This protein binds this small molecule.
Small molecule (SMILES): CC[C@H](C)[C@H](N)C(=O)N[C@@H](CC(C)C)C(=O)NCC(=O)N1CCC[C@H]1C(=O)N1CCC[C@H]1C(=O)NCC(=O)N[C@@H](CO)C(=O)N[C@H](C(=O)N[C@@H](Cc1ccc(O)cc1)C(=O)O)C(C)C

Binding-site contacts:
Ligand atom O contacts residue GLN155 of chain 1.A at 2.7 Å (h-bond).
Ligand atom CG contacts residue GLU63 of chain 1.A at 3.3 Å.
Ligand atom N contacts residue TYR7 of chain 1.A at 3.3 Å (h-bond).
Ligand atom CB contacts residue GLU63 of chain 1.A at 3.5 Å.
Ligand atom CA contacts residue TYR7 of chain 1.A at 3.3 Å (hydrophobic).
Ligand atom N contacts residue TYR99 of chain 1.A at 2.7 Å (h-bond).
Ligand atom CD1 contacts residue GLU63 of chain 1.A at 3.4 Å.
Ligand atom O contacts residue ARG62 of chain 1.A at 3.4 Å (salt-bridge).
Ligand atom OG contacts residue TRP147 of chain 1.A at 3.3 Å.
Ligand atom CA contacts residue TYR159 of chain 1.A at 3.5 Å (hydrophobic).
Ligand atom O contacts residue TRP147 of chain 1.A at 3.1 Å (h-bond).
Ligand atom N contacts residue GLU63 of chain 1.A at 2.7 Å (salt-bridge).
Ligand atom OH contacts residue SER116 of chain 1.A at 2.4 Å (h-bond).
Ligand atom CA contacts residue TYR99 of chain 1.A at 3.5 Å (hydrophobic).
Ligand atom CD1 contacts residue SER77 of chain 1.A at 3.3 Å.
Ligand atom O contacts residue TYR84 of chain 1.A at 3.2 Å (h-bond).
Ligand atom CG2 contacts residue SER77 of chain 1.A at 3.1 Å.
Ligand atom CG1 contacts residue ARG62 of chain 1.A at 3.5 Å.
Ligand atom CG2 contacts residue THR73 of chain 1.A at 3.5 Å.
Ligand atom O contacts residue TYR159 of chain 1.A at 3.1 Å.
Ligand atom CB contacts residue GLN155 of chain 1.A at 3.3 Å.
Ligand atom O contacts residue TRP147 of chain 1.A at 3.4 Å (h-bond).
Ligand atom CB contacts residue LEU81 of chain 1.A at 3.3 Å (hydrophobic).
Ligand atom CD2 contacts residue TYR9 of chain 1.A at 3.4 Å (hydrophobic).
Ligand atom C contacts residue TYR7 of chain 1.A at 3.3 Å (hydrophobic).
Ligand atom N contacts residue SER77 of chain 1.A at 2.9 Å (h-bond).
Ligand atom CB contacts residue TRP147 of chain 1.A at 3.3 Å (hydrophobic).
Ligand atom O contacts residue TYR159 of chain 1.A at 2.7 Å (h-bond).
Ligand atom N contacts residue TYR171 of chain 1.A at 2.8 Å (h-bond).
Ligand atom O contacts residue LYS146 of chain 1.A at 2.9 Å (salt-bridge).
Ligand atom OH contacts residue ARG97 of chain 1.A at 3.3 Å (salt-bridge).
Ligand atom OXT contacts residue TYR84 of chain 1.A at 2.5 Å (h-bond).
Ligand atom CZ contacts residue SER116 of chain 1.A at 3.4 Å.
Ligand atom CG1 contacts residue GLU63 of chain 1.A at 3.2 Å.
Ligand atom O contacts residue ASN80 of chain 1.A at 2.8 Å (h-bond).
Ligand atom C contacts residue TYR84 of chain 1.A at 3.3 Å (hydrophobic).
Ligand atom CG2 contacts residue GLU76 of chain 1.A at 3.4 Å.
Ligand atom N contacts residue TYR7 of chain 1.A at 3.5 Å (h-bond).
Ligand atom CA contacts residue TYR171 of chain 1.A at 3.3 Å (hydrophobic).
Ligand atom OXT contacts residue THR143 of chain 1.A at 2.8 Å (h-bond).

Sequence of chain 1.A:
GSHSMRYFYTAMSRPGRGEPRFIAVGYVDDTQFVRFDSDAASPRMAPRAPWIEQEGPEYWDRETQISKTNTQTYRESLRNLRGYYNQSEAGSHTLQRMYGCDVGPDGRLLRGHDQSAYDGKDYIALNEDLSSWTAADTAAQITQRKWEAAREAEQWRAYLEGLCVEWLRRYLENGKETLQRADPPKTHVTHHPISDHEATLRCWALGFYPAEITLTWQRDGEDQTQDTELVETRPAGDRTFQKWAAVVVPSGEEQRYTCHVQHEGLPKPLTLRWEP